Sequence of chain 1.E:
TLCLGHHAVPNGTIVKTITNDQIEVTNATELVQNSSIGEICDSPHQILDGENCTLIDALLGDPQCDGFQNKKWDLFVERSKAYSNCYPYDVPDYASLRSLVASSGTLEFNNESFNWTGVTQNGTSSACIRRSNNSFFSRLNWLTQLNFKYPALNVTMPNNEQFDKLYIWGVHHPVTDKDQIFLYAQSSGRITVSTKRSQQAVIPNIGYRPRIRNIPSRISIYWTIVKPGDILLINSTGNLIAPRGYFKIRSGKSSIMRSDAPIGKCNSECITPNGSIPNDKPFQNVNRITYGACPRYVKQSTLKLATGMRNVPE

The protein below binds the small molecule below.
Small molecule (SMILES): CC(=O)N[C@H]1[C@H](O[C@H]2[C@H](O)[C@@H](NC(C)=O)CO[C@@H]2CO)O[C@H](CO)[C@@H](O[C@@H]2O[C@H](CO[C@H]3O[C@H](CO)[C@@H](O)[C@H](O)[C@@H]3O)[C@@H](O)[C@H](O[C@H]3O[C@H](CO)[C@@H](O)[C@H](O)[C@@H]3O)[C@@H]2O)[C@@H]1O

Sequence of chain 1.I:
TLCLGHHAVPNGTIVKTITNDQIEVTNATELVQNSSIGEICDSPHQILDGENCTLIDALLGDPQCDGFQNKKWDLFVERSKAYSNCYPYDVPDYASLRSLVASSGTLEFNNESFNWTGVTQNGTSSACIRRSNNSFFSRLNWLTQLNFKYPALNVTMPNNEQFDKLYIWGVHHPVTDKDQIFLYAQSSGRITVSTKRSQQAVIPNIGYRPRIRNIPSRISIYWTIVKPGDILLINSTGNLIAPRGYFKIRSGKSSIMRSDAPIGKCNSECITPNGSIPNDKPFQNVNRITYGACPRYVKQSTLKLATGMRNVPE

Binding-site contacts:
Ligand atom C2 contacts residue ARG238 of chain 1.I at 3.7 Å.
Ligand atom C5 contacts residue LEU260 of chain 1.E at 4.1 Å (hydrophobic).
Ligand atom C5 contacts residue ASN241 of chain 1.I at 4.3 Å.
Ligand atom C4 contacts residue ASN181 of chain 1.E at 4.2 Å.
Ligand atom N2 contacts residue TYR235 of chain 1.I at 3.8 Å.
Ligand atom O4 contacts residue ASN241 of chain 1.I at 4.0 Å.
Ligand atom O6 contacts residue LEU260 of chain 1.E at 3.4 Å.
Ligand atom C3 contacts residue TYR235 of chain 1.I at 4.2 Å (hydrophobic).
Ligand atom C6 contacts residue ASN241 of chain 1.I at 3.4 Å.
Ligand atom N2 contacts residue ASN181 of chain 1.E at 2.9 Å (h-bond).
Ligand atom C3 contacts residue ASN181 of chain 1.E at 3.8 Å.
Ligand atom C2 contacts residue ASN181 of chain 1.E at 2.5 Å.
Ligand atom C1 contacts residue ASN241 of chain 1.I at 4.3 Å.
Ligand atom O6 contacts residue ASN241 of chain 1.I at 4.4 Å.
Ligand atom O7 contacts residue ASN181 of chain 1.E at 4.3 Å.
Ligand atom O6 contacts residue THR183 of chain 1.E at 4.2 Å.
Ligand atom N2 contacts residue ARG238 of chain 1.I at 4.3 Å.
Ligand atom C6 contacts residue LEU260 of chain 1.E at 3.8 Å (hydrophobic).
Ligand atom C8 contacts residue NAG1 of chain 1.S at 4.3 Å.
Ligand atom O5 contacts residue LEU260 of chain 1.E at 3.9 Å.
Ligand atom C6 contacts residue THR183 of chain 1.E at 4.1 Å.
Ligand atom C3 contacts residue ARG238 of chain 1.I at 4.0 Å.
Ligand atom C5 contacts residue ASN181 of chain 1.E at 3.7 Å.
Ligand atom C4 contacts residue ARG238 of chain 1.I at 4.1 Å.
Ligand atom C8 contacts residue NAG2 of chain 1.S at 3.8 Å.
Ligand atom C8 contacts residue ILE258 of chain 1.E at 3.9 Å (hydrophobic).
Ligand atom C7 contacts residue TYR235 of chain 1.I at 4.2 Å (hydrophobic).
Ligand atom C1 contacts residue ASN181 of chain 1.E at 1.4 Å.
Ligand atom O3 contacts residue ARG238 of chain 1.I at 3.5 Å.
Ligand atom O5 contacts residue ASN181 of chain 1.E at 2.4 Å (h-bond).
Ligand atom C5 contacts residue ARG238 of chain 1.I at 4.3 Å.
Ligand atom C7 contacts residue ASN181 of chain 1.E at 3.8 Å.
Ligand atom O5 contacts residue ASN241 of chain 1.I at 4.5 Å.
Ligand atom C8 contacts residue TYR235 of chain 1.I at 3.7 Å (hydrophobic).